The small molecule below binds the protein below.
Small molecule (SMILES): C/C(=C\c1csc(C)n1)[C@@H]1C[C@@H]2O[C@@H]2CCC[C@H](C)[C@H](O)[C@@H](C)C(=O)C(C)(C)[C@@H](O)CC(=O)O1

Binding-site contacts:
Ligand atom C43 contacts residue ASP224 of chain 1.D at 3.5 Å.
Ligand atom C43 contacts residue LEU228 of chain 1.D at 3.8 Å (hydrophobic).
Ligand atom C64 contacts residue GLN279 of chain 1.D at 3.5 Å.
Ligand atom C32 contacts residue HIS227 of chain 1.D at 3.9 Å.
Ligand atom O26 contacts residue ALA231 of chain 1.D at 4.0 Å.
Ligand atom C43 contacts residue LEU215 of chain 1.D at 3.4 Å (hydrophobic).
Ligand atom C38 contacts residue HIS227 of chain 1.D at 3.5 Å.
Ligand atom C12 contacts residue THR274 of chain 1.D at 4.0 Å.
Ligand atom C72 contacts residue GLN279 of chain 1.D at 3.9 Å.
Ligand atom N20 contacts residue PRO272 of chain 1.D at 3.7 Å.
Ligand atom C72 contacts residue LEU215 of chain 1.D at 3.9 Å (hydrophobic).
Ligand atom O49 contacts residue ASP224 of chain 1.D at 2.8 Å (salt-bridge).
Ligand atom O76 contacts residue LEU273 of chain 1.D at 3.3 Å.
Ligand atom C13 contacts residue LEU361 of chain 1.D at 3.8 Å (hydrophobic).
Ligand atom C15 contacts residue THR274 of chain 1.D at 3.6 Å.
Ligand atom C10 contacts residue PRO272 of chain 1.D at 3.9 Å (hydrophobic).
Ligand atom N20 contacts residue THR274 of chain 1.D at 2.8 Å (h-bond).
Ligand atom C6 contacts residue LEU361 of chain 1.D at 4.0 Å (hydrophobic).
Ligand atom C75 contacts residue THR274 of chain 1.D at 3.7 Å.
Ligand atom C16 contacts residue ARG282 of chain 1.D at 3.2 Å.
Ligand atom C64 contacts residue ARG276 of chain 1.D at 3.6 Å.
Ligand atom C72 contacts residue THR274 of chain 1.D at 3.6 Å.
Ligand atom O76 contacts residue LEU215 of chain 1.D at 3.9 Å.
Ligand atom C16 contacts residue THR274 of chain 1.D at 3.8 Å.
Ligand atom O70 contacts residue GLN279 of chain 1.D at 2.9 Å (h-bond).
Ligand atom O76 contacts residue THR274 of chain 1.D at 2.8 Å (h-bond).
Ligand atom C13 contacts residue GLN279 of chain 1.D at 4.0 Å.
Ligand atom O76 contacts residue PRO272 of chain 1.D at 4.0 Å.
Ligand atom C68 contacts residue GLN279 of chain 1.D at 3.8 Å.
Ligand atom C24 contacts residue PHE270 of chain 1.D at 3.6 Å (hydrophobic).
Ligand atom C47 contacts residue ASP224 of chain 1.D at 3.4 Å.
Ligand atom C35 contacts residue LEU228 of chain 1.D at 3.9 Å (hydrophobic).
Ligand atom C53 contacts residue ASP224 of chain 1.D at 3.8 Å.
Ligand atom C60 contacts residue ARG276 of chain 1.D at 3.6 Å.
Ligand atom C12 contacts residue PRO272 of chain 1.D at 3.7 Å (hydrophobic).
Ligand atom C75 contacts residue GLN279 of chain 1.D at 4.0 Å.
Ligand atom C3 contacts residue PRO272 of chain 1.D at 3.6 Å (hydrophobic).
Ligand atom O58 contacts residue LEU215 of chain 1.D at 4.0 Å.
Ligand atom C41 contacts residue LEU215 of chain 1.D at 3.7 Å (hydrophobic).
Ligand atom O58 contacts residue LEU217 of chain 1.D at 3.9 Å.

Sequence of chain 1.D:
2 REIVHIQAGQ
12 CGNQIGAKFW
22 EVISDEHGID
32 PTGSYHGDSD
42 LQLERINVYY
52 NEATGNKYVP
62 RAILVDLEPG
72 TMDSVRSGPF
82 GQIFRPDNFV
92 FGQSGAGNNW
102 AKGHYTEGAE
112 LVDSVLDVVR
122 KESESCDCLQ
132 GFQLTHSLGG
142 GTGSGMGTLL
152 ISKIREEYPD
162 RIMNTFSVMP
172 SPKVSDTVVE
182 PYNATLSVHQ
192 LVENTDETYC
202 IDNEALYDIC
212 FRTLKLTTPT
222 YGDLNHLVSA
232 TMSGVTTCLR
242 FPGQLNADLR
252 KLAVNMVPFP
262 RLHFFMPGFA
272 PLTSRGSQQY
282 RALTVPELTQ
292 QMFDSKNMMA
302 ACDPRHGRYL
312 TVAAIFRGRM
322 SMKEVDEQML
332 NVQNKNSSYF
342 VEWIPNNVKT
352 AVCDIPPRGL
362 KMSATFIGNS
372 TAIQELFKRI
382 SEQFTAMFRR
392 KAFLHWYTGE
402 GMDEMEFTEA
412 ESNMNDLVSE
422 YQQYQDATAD